Sequence of chain 1.A:
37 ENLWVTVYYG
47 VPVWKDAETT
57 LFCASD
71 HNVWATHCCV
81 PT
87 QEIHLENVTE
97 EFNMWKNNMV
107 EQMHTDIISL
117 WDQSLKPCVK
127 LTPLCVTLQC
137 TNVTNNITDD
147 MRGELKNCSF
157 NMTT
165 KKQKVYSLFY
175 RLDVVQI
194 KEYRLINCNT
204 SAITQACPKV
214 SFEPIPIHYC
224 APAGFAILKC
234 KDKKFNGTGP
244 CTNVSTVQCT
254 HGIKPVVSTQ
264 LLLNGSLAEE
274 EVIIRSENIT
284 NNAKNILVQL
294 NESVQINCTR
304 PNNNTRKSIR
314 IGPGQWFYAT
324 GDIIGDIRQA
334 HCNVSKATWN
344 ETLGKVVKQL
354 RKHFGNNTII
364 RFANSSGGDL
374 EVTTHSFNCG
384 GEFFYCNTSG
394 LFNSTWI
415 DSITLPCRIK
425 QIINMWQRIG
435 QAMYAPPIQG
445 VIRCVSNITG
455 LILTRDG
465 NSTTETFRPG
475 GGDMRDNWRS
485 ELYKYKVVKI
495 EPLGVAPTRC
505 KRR

Binding-site contacts:
Ligand atom C4 contacts residue ASN202 of chain 1.A at 4.4 Å.
Ligand atom C1 contacts residue ASN202 of chain 1.A at 1.5 Å.
Ligand atom O7 contacts residue ASN202 of chain 1.A at 4.0 Å.
Ligand atom C8 contacts residue ARG313 of chain 1.D at 3.9 Å.
Ligand atom O7 contacts residue ARG313 of chain 1.D at 3.1 Å (salt-bridge).
Ligand atom C7 contacts residue ASN202 of chain 1.A at 3.7 Å.
Ligand atom C8 contacts residue ASN202 of chain 1.A at 3.3 Å.
Ligand atom C2 contacts residue THR203 of chain 1.A at 4.0 Å.
Ligand atom C7 contacts residue ARG313 of chain 1.D at 3.6 Å.
Ligand atom C8 contacts residue THR203 of chain 1.A at 3.7 Å.
Ligand atom C3 contacts residue ASN202 of chain 1.A at 3.9 Å.
Ligand atom N2 contacts residue ARG313 of chain 1.D at 4.5 Å.
Ligand atom N2 contacts residue ASN202 of chain 1.A at 2.9 Å (h-bond).
Ligand atom O5 contacts residue ARG197 of chain 1.A at 4.2 Å.
Ligand atom O5 contacts residue ASN202 of chain 1.A at 2.5 Å (h-bond).
Ligand atom C2 contacts residue ASN202 of chain 1.A at 2.5 Å.
Ligand atom C1 contacts residue THR203 of chain 1.A at 3.9 Å.
Ligand atom N2 contacts residue THR203 of chain 1.A at 3.0 Å (h-bond).
Ligand atom C7 contacts residue THR203 of chain 1.A at 3.8 Å.
Ligand atom C5 contacts residue ASN202 of chain 1.A at 3.9 Å.

A small-molecule ligand and the protein it binds are described below.
Small molecule (SMILES): CC(=O)N[C@@H]1[C@@H](O)[C@H](O)[C@@H](CO)O[C@H]1O

Sequence of chain 1.D:
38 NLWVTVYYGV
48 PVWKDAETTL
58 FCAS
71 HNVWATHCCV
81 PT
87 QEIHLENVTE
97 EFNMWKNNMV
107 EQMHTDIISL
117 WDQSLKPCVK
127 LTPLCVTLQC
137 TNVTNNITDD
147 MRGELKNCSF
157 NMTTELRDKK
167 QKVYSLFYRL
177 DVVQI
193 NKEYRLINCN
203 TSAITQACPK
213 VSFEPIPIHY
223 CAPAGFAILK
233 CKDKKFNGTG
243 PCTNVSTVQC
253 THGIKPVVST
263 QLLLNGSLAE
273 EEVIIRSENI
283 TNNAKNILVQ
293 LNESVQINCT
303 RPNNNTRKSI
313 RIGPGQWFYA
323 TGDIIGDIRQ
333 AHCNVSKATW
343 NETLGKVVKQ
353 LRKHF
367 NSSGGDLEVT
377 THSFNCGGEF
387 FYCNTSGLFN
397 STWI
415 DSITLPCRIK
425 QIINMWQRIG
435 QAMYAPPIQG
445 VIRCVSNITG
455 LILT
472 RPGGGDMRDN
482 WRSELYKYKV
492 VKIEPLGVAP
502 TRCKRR